The protein below binds the small molecule below.
Small molecule (SMILES): CC(=O)N[C@@H]1[C@@H](O)[C@H](O)[C@@H](CO)O[C@H]1O

Sequence of chain 20.D:
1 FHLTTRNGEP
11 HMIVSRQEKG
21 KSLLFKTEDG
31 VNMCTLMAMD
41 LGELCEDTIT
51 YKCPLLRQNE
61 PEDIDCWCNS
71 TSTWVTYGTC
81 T

Sequence of chain 20.C:
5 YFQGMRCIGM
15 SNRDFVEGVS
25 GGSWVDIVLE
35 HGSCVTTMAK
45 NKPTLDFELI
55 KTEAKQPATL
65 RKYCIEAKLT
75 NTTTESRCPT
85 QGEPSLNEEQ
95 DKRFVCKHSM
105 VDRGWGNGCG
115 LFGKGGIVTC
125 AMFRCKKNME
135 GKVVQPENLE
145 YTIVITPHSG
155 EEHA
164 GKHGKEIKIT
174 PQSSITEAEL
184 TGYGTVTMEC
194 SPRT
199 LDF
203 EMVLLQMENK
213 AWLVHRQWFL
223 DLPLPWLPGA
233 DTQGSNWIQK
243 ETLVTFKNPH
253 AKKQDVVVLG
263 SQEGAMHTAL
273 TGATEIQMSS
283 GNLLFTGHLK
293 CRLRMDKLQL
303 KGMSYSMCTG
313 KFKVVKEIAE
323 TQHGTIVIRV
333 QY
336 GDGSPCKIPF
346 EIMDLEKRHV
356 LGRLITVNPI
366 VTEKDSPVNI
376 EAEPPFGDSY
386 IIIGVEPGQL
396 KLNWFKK

Binding-site contacts:
Ligand atom C3 contacts residue ASN75 of chain 20.C at 3.5 Å.
Ligand atom O3 contacts residue NAG1 of chain 20.T at 2.4 Å (h-bond).
Ligand atom O6 contacts residue GLU46 of chain 20.D at 3.8 Å.
Ligand atom O7 contacts residue MET126 of chain 20.C at 3.1 Å.
Ligand atom C8 contacts residue PHE98 of chain 20.C at 3.6 Å (hydrophobic).
Ligand atom C2 contacts residue ASN75 of chain 20.C at 2.6 Å.
Ligand atom C5 contacts residue NAG1 of chain 20.T at 3.7 Å.
Ligand atom O6 contacts residue ASN75 of chain 20.C at 3.8 Å.
Ligand atom C7 contacts residue ASN75 of chain 20.C at 2.8 Å.
Ligand atom O6 contacts residue NAG1 of chain 20.T at 4.1 Å.
Ligand atom C3 contacts residue NAG1 of chain 20.T at 3.3 Å.
Ligand atom O7 contacts residue ASN75 of chain 20.C at 3.2 Å (h-bond).
Ligand atom C1 contacts residue ASN75 of chain 20.C at 1.3 Å.
Ligand atom C8 contacts residue MET126 of chain 20.C at 3.7 Å (hydrophobic).
Ligand atom O4 contacts residue NAG1 of chain 20.T at 1.6 Å.
Ligand atom O6 contacts residue THR48 of chain 20.D at 4.0 Å.
Ligand atom O6 contacts residue CYS45 of chain 20.D at 3.4 Å (h-bond).
Ligand atom O5 contacts residue ASN75 of chain 20.C at 2.1 Å (h-bond).
Ligand atom N2 contacts residue ASN75 of chain 20.C at 3.0 Å (h-bond).
Ligand atom C6 contacts residue ASN75 of chain 20.C at 3.8 Å.
Ligand atom C6 contacts residue NAG1 of chain 20.T at 3.4 Å.
Ligand atom C4 contacts residue ASN75 of chain 20.C at 4.0 Å.
Ligand atom O5 contacts residue THR48 of chain 20.D at 4.0 Å.
Ligand atom C8 contacts residue ASN75 of chain 20.C at 3.0 Å.
Ligand atom C5 contacts residue ASN75 of chain 20.C at 3.2 Å.
Ligand atom C6 contacts residue THR48 of chain 20.D at 4.4 Å.
Ligand atom C7 contacts residue MET126 of chain 20.C at 3.8 Å (hydrophobic).
Ligand atom C2 contacts residue NAG1 of chain 20.T at 4.1 Å.
Ligand atom C4 contacts residue NAG1 of chain 20.T at 2.9 Å.
Ligand atom C6 contacts residue CYS45 of chain 20.D at 4.4 Å (hydrophobic).